This small molecule binds to this protein.
Small molecule (SMILES): OC[C@H]1O[C@H](O)[C@H](O)[C@@H](O)[C@@H]1O

Sequence of chain 1.H:
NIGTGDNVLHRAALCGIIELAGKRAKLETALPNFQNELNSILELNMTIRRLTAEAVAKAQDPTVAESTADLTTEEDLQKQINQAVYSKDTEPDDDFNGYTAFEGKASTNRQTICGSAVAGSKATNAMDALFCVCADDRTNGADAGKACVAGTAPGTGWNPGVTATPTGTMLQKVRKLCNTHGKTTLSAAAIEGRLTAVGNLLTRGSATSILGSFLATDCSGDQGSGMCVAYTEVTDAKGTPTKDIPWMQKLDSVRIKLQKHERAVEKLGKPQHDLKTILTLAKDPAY

Binding-site contacts:
Ligand atom O6 contacts residue GLY323 of chain 1.H at 4.3 Å.
Ligand atom O2 contacts residue SER319 of chain 1.H at 3.3 Å (h-bond).
Ligand atom C1 contacts residue ASP321 of chain 1.H at 4.1 Å.
Ligand atom C3 contacts residue SER324 of chain 1.H at 3.2 Å.
Ligand atom C6 contacts residue ALA315 of chain 1.H at 3.6 Å (hydrophobic).
Ligand atom O6 contacts residue ASP321 of chain 1.H at 4.2 Å.
Ligand atom C5 contacts residue GLY323 of chain 1.H at 3.9 Å.
Ligand atom C1 contacts residue SER319 of chain 1.H at 3.8 Å.
Ligand atom C5 contacts residue ALA315 of chain 1.H at 4.3 Å (hydrophobic).
Ligand atom C2 contacts residue SER319 of chain 1.H at 4.1 Å.
Ligand atom C6 contacts residue THR316 of chain 1.H at 4.5 Å.
Ligand atom C1 contacts residue ALA315 of chain 1.H at 3.6 Å (hydrophobic).
Ligand atom O4 contacts residue ASP321 of chain 1.H at 3.9 Å.
Ligand atom O5 contacts residue SER324 of chain 1.H at 2.1 Å (h-bond).
Ligand atom C6 contacts residue GLY323 of chain 1.H at 3.5 Å.
Ligand atom C6 contacts residue SER324 of chain 1.H at 4.0 Å.
Ligand atom C2 contacts residue SER324 of chain 1.H at 2.6 Å.
Ligand atom O5 contacts residue ALA315 of chain 1.H at 3.3 Å (h-bond).
Ligand atom C4 contacts residue SER324 of chain 1.H at 3.5 Å.
Ligand atom C1 contacts residue THR316 of chain 1.H at 3.8 Å.
Ligand atom O2 contacts residue GLN210 of chain 1.H at 4.2 Å.
Ligand atom C5 contacts residue THR316 of chain 1.H at 4.3 Å.
Ligand atom C4 contacts residue ASP321 of chain 1.H at 3.9 Å.
Ligand atom C3 contacts residue ASP321 of chain 1.H at 4.0 Å.
Ligand atom C2 contacts residue THR316 of chain 1.H at 4.1 Å.
Ligand atom C6 contacts residue ASP321 of chain 1.H at 4.1 Å.
Ligand atom C1 contacts residue SER324 of chain 1.H at 1.4 Å.
Ligand atom O5 contacts residue ASP321 of chain 1.H at 4.0 Å.
Ligand atom O2 contacts residue ASP317 of chain 1.H at 2.9 Å (salt-bridge).
Ligand atom O5 contacts residue THR316 of chain 1.H at 3.4 Å (h-bond).
Ligand atom C5 contacts residue ASP321 of chain 1.H at 3.3 Å.
Ligand atom O5 contacts residue ASP317 of chain 1.H at 4.5 Å.
Ligand atom O5 contacts residue GLY323 of chain 1.H at 4.0 Å.
Ligand atom C1 contacts residue ASP317 of chain 1.H at 3.2 Å.
Ligand atom C2 contacts residue ASP317 of chain 1.H at 3.5 Å.
Ligand atom O2 contacts residue SER324 of chain 1.H at 3.1 Å (h-bond).
Ligand atom C5 contacts residue SER324 of chain 1.H at 2.7 Å.